The protein below binds the small molecule below.
Small molecule (SMILES): CC(=O)N[C@@H]1[C@@H](O)[C@H](O)[C@@H](CO)O[C@H]1O

Binding-site contacts:
Ligand atom O6 contacts residue THR52 of chain 1.B at 3.2 Å (h-bond).
Ligand atom O5 contacts residue ASN50 of chain 1.B at 2.3 Å (h-bond).
Ligand atom C7 contacts residue ASN50 of chain 1.B at 3.5 Å.
Ligand atom O5 contacts residue LEU53 of chain 1.B at 3.8 Å.
Ligand atom C4 contacts residue ASN50 of chain 1.B at 4.2 Å.
Ligand atom C6 contacts residue THR52 of chain 1.B at 4.0 Å.
Ligand atom C3 contacts residue ASN50 of chain 1.B at 3.8 Å.
Ligand atom O7 contacts residue ASN50 of chain 1.B at 3.6 Å.
Ligand atom O5 contacts residue THR52 of chain 1.B at 3.4 Å (h-bond).
Ligand atom C6 contacts residue LEU53 of chain 1.B at 3.9 Å (hydrophobic).
Ligand atom O6 contacts residue LEU53 of chain 1.B at 3.5 Å.
Ligand atom C2 contacts residue ASN50 of chain 1.B at 2.5 Å.
Ligand atom N2 contacts residue ASN50 of chain 1.B at 3.0 Å (h-bond).
Ligand atom C1 contacts residue THR52 of chain 1.B at 3.4 Å.
Ligand atom C1 contacts residue ASN50 of chain 1.B at 1.4 Å.
Ligand atom C5 contacts residue ASN50 of chain 1.B at 3.6 Å.
Ligand atom C5 contacts residue THR52 of chain 1.B at 3.5 Å.

Sequence of chain 1.B:
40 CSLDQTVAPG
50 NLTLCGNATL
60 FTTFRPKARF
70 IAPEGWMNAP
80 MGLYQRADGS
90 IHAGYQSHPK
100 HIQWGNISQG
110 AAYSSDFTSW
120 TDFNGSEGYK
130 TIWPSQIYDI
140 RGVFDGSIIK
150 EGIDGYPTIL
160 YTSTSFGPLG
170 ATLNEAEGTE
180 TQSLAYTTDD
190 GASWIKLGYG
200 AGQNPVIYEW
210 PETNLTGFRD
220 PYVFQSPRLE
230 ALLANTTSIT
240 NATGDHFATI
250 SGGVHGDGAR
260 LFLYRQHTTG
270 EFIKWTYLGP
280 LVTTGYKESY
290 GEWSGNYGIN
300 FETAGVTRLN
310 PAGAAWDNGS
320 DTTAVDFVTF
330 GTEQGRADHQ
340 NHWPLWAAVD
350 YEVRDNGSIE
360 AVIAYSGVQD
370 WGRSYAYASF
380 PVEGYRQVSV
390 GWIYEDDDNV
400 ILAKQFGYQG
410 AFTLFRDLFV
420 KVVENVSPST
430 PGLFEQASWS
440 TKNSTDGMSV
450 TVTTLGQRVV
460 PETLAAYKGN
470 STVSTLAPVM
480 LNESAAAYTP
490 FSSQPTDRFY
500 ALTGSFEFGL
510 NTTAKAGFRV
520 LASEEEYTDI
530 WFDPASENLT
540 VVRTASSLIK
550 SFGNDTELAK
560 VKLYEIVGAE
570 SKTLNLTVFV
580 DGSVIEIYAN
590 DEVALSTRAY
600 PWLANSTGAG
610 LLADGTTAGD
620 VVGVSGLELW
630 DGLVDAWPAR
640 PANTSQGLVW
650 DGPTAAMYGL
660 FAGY